Binding-site contacts:
Ligand atom C3 contacts residue ASN320 of chain 1.B at 3.8 Å.
Ligand atom O7 contacts residue ASN320 of chain 1.B at 3.1 Å (h-bond).
Ligand atom C5 contacts residue ASN320 of chain 1.B at 3.7 Å.
Ligand atom C7 contacts residue ASN320 of chain 1.B at 3.2 Å.
Ligand atom O5 contacts residue ASN320 of chain 1.B at 2.4 Å (h-bond).
Ligand atom C8 contacts residue ASN320 of chain 1.B at 4.4 Å.
Ligand atom N2 contacts residue ASN320 of chain 1.B at 2.9 Å (h-bond).
Ligand atom C1 contacts residue ASN320 of chain 1.B at 1.4 Å.
Ligand atom C4 contacts residue ASN320 of chain 1.B at 4.2 Å.
Ligand atom C2 contacts residue ASN320 of chain 1.B at 2.4 Å.

A protein and the small-molecule ligand that binds it are described below.
Small molecule (SMILES): CC(=O)N[C@@H]1[C@@H](O)[C@H](O)[C@@H](CO)O[C@H]1O

Sequence of chain 1.B:
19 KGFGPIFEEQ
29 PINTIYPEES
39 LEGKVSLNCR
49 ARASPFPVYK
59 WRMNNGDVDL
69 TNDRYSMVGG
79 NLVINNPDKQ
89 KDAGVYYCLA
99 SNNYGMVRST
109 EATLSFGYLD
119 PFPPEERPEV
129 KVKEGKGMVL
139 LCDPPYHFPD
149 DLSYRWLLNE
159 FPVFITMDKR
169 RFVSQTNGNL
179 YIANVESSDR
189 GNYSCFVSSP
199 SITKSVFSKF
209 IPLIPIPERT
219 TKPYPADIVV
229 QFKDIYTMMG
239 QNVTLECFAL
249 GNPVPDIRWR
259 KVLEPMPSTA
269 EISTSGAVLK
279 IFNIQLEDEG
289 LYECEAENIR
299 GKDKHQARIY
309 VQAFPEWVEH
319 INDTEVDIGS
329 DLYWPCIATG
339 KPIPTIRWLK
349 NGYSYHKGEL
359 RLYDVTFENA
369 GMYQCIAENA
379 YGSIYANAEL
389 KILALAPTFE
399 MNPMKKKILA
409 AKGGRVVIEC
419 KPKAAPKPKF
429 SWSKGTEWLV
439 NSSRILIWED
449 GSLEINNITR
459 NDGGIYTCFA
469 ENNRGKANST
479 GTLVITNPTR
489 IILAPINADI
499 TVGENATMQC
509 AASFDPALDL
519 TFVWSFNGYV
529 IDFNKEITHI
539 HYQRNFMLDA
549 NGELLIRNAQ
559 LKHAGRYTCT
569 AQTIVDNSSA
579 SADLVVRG